Sequence of chain 1.C:
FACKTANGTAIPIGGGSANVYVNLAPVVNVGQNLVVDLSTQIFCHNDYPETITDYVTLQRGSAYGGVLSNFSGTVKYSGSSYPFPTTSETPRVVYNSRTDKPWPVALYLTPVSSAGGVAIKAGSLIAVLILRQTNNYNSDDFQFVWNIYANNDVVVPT

A protein and the small-molecule ligand that binds it are described below.
Small molecule (SMILES): CCCCCCCO[C@H]1O[C@H](CO)[C@@H](O)[C@H](F)[C@@H]1O

Binding-site contacts:
Ligand atom C4 contacts residue ASP54 of chain 1.C at 3.4 Å.
Ligand atom O6 contacts residue ASP47 of chain 1.C at 2.9 Å (salt-bridge).
Ligand atom C6 contacts residue ILE52 of chain 1.C at 3.9 Å (hydrophobic).
Ligand atom F3 contacts residue ASN135 of chain 1.C at 3.8 Å.
Ligand atom O5 contacts residue TYR48 of chain 1.C at 3.8 Å.
Ligand atom CAN contacts residue TYR48 of chain 1.C at 3.8 Å (hydrophobic).
Ligand atom O6 contacts residue ASN46 of chain 1.C at 3.2 Å (h-bond).
Ligand atom CAO contacts residue TYR137 of chain 1.C at 3.9 Å (hydrophobic).
Ligand atom C1 contacts residue PHE1 of chain 1.C at 3.8 Å (hydrophobic).
Ligand atom F3 contacts residue GLN133 of chain 1.C at 3.0 Å.
Ligand atom C6 contacts residue ASP54 of chain 1.C at 3.4 Å.
Ligand atom C3 contacts residue GLN133 of chain 1.C at 3.9 Å.
Ligand atom F3 contacts residue PHE142 of chain 1.C at 3.4 Å.
Ligand atom O2 contacts residue PHE1 of chain 1.C at 2.9 Å (h-bond).
Ligand atom C4 contacts residue GLN133 of chain 1.C at 3.6 Å.
Ligand atom C2 contacts residue ASP140 of chain 1.C at 3.9 Å.
Ligand atom O4 contacts residue ASP54 of chain 1.C at 2.5 Å (salt-bridge).
Ligand atom C6 contacts residue ASP47 of chain 1.C at 3.9 Å.
Ligand atom C2 contacts residue PHE1 of chain 1.C at 3.8 Å (hydrophobic).
Ligand atom O2 contacts residue ILE13 of chain 1.C at 3.5 Å.
Ligand atom C5 contacts residue ILE52 of chain 1.C at 3.9 Å (hydrophobic).
Ligand atom O6 contacts residue PHE1 of chain 1.C at 2.7 Å (h-bond).
Ligand atom O6 contacts residue ASP54 of chain 1.C at 2.6 Å (salt-bridge).
Ligand atom CAQ contacts residue TYR48 of chain 1.C at 3.9 Å (hydrophobic).
Ligand atom C2 contacts residue ILE13 of chain 1.C at 3.8 Å (hydrophobic).
Ligand atom C5 contacts residue PHE1 of chain 1.C at 3.6 Å (hydrophobic).
Ligand atom O5 contacts residue PHE1 of chain 1.C at 3.0 Å (h-bond).
Ligand atom CAQ contacts residue THR51 of chain 1.C at 4.0 Å.
Ligand atom CAL contacts residue TYR48 of chain 1.C at 3.4 Å (hydrophobic).
Ligand atom CAP contacts residue TYR48 of chain 1.C at 3.9 Å (hydrophobic).
Ligand atom C4 contacts residue PHE1 of chain 1.C at 3.7 Å (hydrophobic).
Ligand atom C6 contacts residue PHE1 of chain 1.C at 3.7 Å (hydrophobic).
Ligand atom C3 contacts residue ASN135 of chain 1.C at 3.9 Å.
Ligand atom O4 contacts residue ASN135 of chain 1.C at 2.9 Å (h-bond).
Ligand atom C6 contacts residue ASN46 of chain 1.C at 3.4 Å.
Ligand atom C3 contacts residue ASP140 of chain 1.C at 3.3 Å.
Ligand atom O4 contacts residue GLN133 of chain 1.C at 3.3 Å (h-bond).
Ligand atom F3 contacts residue ASP140 of chain 1.C at 3.3 Å.
Ligand atom O4 contacts residue ILE52 of chain 1.C at 3.6 Å.
Ligand atom C4 contacts residue ASN135 of chain 1.C at 4.0 Å.